Sequence of chain 1.A:
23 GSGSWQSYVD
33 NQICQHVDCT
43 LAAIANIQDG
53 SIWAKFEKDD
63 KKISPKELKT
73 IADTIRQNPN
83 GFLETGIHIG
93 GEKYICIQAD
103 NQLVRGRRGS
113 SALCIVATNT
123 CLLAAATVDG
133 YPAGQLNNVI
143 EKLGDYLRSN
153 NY

Binding-site contacts:
Ligand atom N contacts residue TRP27 of chain 1.A at 3.7 Å.
Ligand atom CB contacts residue TRP27 of chain 1.A at 3.6 Å (hydrophobic).
Ligand atom CD contacts residue TYR30 of chain 1.A at 3.8 Å (hydrophobic).
Ligand atom N contacts residue TYR154 of chain 1.A at 4.1 Å.
Ligand atom CD contacts residue LEU149 of chain 1.A at 3.6 Å (hydrophobic).
Ligand atom CG contacts residue GLY25 of chain 1.A at 3.5 Å.
Ligand atom CA contacts residue TYR30 of chain 1.A at 3.4 Å (hydrophobic).
Ligand atom CD contacts residue TRP27 of chain 1.A at 3.7 Å (hydrophobic).
Ligand atom CG contacts residue SER26 of chain 1.A at 3.4 Å.
Ligand atom C contacts residue TYR148 of chain 1.A at 3.8 Å (hydrophobic).
Ligand atom CG contacts residue LEU145 of chain 1.A at 3.9 Å (hydrophobic).
Ligand atom N contacts residue TYR148 of chain 1.A at 3.7 Å.
Ligand atom CD contacts residue SER26 of chain 1.A at 4.0 Å.
Ligand atom CB contacts residue GLN34 of chain 1.A at 3.1 Å.
Ligand atom C contacts residue TRP27 of chain 1.A at 3.7 Å (hydrophobic).
Ligand atom CG contacts residue TYR30 of chain 1.A at 3.5 Å (hydrophobic).
Ligand atom CG contacts residue TRP55 of chain 1.A at 3.9 Å (hydrophobic).
Ligand atom O contacts residue TYR30 of chain 1.A at 2.5 Å (h-bond).
Ligand atom O contacts residue GLY23 of chain 1.A at 3.5 Å (h-bond).
Ligand atom CD contacts residue TYR154 of chain 1.A at 3.7 Å (hydrophobic).
Ligand atom O contacts residue TYR148 of chain 1.A at 2.7 Å (h-bond).
Ligand atom CD contacts residue GLN34 of chain 1.A at 4.0 Å.
Ligand atom O contacts residue SER24 of chain 1.A at 3.2 Å (h-bond).
Ligand atom CD contacts residue GLY25 of chain 1.A at 3.5 Å.
Ligand atom O contacts residue TYR154 of chain 1.A at 3.1 Å (h-bond).
Ligand atom CA contacts residue TRP27 of chain 1.A at 3.6 Å (hydrophobic).
Ligand atom CD contacts residue TYR148 of chain 1.A at 3.8 Å (hydrophobic).
Ligand atom CA contacts residue TYR148 of chain 1.A at 3.9 Å (hydrophobic).
Ligand atom CB contacts residue TYR30 of chain 1.A at 3.6 Å (hydrophobic).
Ligand atom O contacts residue TRP27 of chain 1.A at 2.5 Å (h-bond).
Ligand atom C contacts residue TYR30 of chain 1.A at 3.4 Å (hydrophobic).
Ligand atom CD contacts residue TRP55 of chain 1.A at 3.7 Å (hydrophobic).
Ligand atom N contacts residue TYR30 of chain 1.A at 3.6 Å (h-bond).
Ligand atom CG contacts residue SER24 of chain 1.A at 3.9 Å.
Ligand atom CG contacts residue GLN34 of chain 1.A at 3.9 Å.
Ligand atom CG contacts residue TRP27 of chain 1.A at 3.6 Å (hydrophobic).
Ligand atom CG contacts residue LEU149 of chain 1.A at 3.5 Å (hydrophobic).
Ligand atom C contacts residue SER24 of chain 1.A at 4.0 Å.
Ligand atom CB contacts residue TYR148 of chain 1.A at 3.8 Å (hydrophobic).
Ligand atom CB contacts residue TRP55 of chain 1.A at 3.2 Å (hydrophobic).

A protein and the small-molecule ligand that binds it are described below.
Small molecule (SMILES): O=C(O)[C@@H]1CCCN1C(=O)[C@@H]1CCCN1C(=O)[C@@H]1CCCN1C(=O)[C@@H]1CCCN1C(=O)[C@@H]1CCCN1C(=O)[C@@H]1CCCN1C(=O)[C@@H]1CCCN1C(=O)[C@@H]1CCCN1C(=O)[C@@H]1CCCN1C(=O)[C@@H]1CCCN1C(=O)[C@@H]1CCCN1C(=O)[C@@H]1CCCN1